A protein and the small-molecule ligand that binds it are described below.
Small molecule (SMILES): C[C@H](O)[C@H](O)[C@@H](O)[C@@H](O)C=O

Binding-site contacts:
Ligand atom O1 contacts residue ASP289 of chain 1.D at 3.2 Å (salt-bridge).
Ligand atom C1 contacts residue LYS221 of chain 1.D at 3.8 Å.
Ligand atom C1 contacts residue TRP179 of chain 1.D at 3.6 Å (hydrophobic).
Ligand atom C5 contacts residue TRP57 of chain 1.D at 3.9 Å (hydrophobic).
Ligand atom O1 contacts residue TRP179 of chain 1.D at 3.7 Å.
Ligand atom C2 contacts residue HIS257 of chain 1.D at 3.3 Å.
Ligand atom O1 contacts residue PHE66 of chain 1.C at 3.4 Å.
Ligand atom O3 contacts residue ASP327 of chain 1.D at 3.0 Å (salt-bridge).
Ligand atom C3 contacts residue MN1 of chain 1.N at 3.3 Å.
Ligand atom C6 contacts residue HIS101 of chain 1.D at 3.5 Å.
Ligand atom O2 contacts residue ASP327 of chain 1.D at 2.6 Å (salt-bridge).
Ligand atom O2 contacts residue MN1 of chain 1.N at 2.1 Å.
Ligand atom O1 contacts residue HIS257 of chain 1.D at 3.2 Å (h-bond).
Ligand atom C3 contacts residue ASP327 of chain 1.D at 3.6 Å.
Ligand atom C1 contacts residue PHE66 of chain 1.C at 3.6 Å (hydrophobic).
Ligand atom O4 contacts residue MN1 of chain 1.O at 3.8 Å.
Ligand atom O3 contacts residue MN1 of chain 1.N at 2.5 Å.
Ligand atom C2 contacts residue ASP327 of chain 1.D at 3.6 Å.
Ligand atom C1 contacts residue MN1 of chain 1.O at 2.7 Å.
Ligand atom C6 contacts residue TRP57 of chain 1.D at 3.2 Å (hydrophobic).
Ligand atom C1 contacts residue HIS257 of chain 1.D at 3.9 Å.
Ligand atom O3 contacts residue GLU219 of chain 1.D at 2.7 Å (salt-bridge).
Ligand atom C5 contacts residue HIS101 of chain 1.D at 3.7 Å.
Ligand atom O5 contacts residue HIS101 of chain 1.D at 2.8 Å (h-bond).
Ligand atom O2 contacts residue GLU219 of chain 1.D at 3.1 Å (salt-bridge).
Ligand atom O2 contacts residue MN1 of chain 1.O at 2.3 Å.
Ligand atom C2 contacts residue MN1 of chain 1.O at 3.0 Å.
Ligand atom C4 contacts residue ASP327 of chain 1.D at 3.5 Å.
Ligand atom O1 contacts residue LYS221 of chain 1.D at 2.7 Å (salt-bridge).
Ligand atom O4 contacts residue MN1 of chain 1.N at 3.8 Å.
Ligand atom C2 contacts residue MN1 of chain 1.N at 3.0 Å.
Ligand atom C3 contacts residue GLU219 of chain 1.D at 3.5 Å.
Ligand atom O1 contacts residue MN1 of chain 1.O at 2.1 Å.
Ligand atom O4 contacts residue ASP327 of chain 1.D at 2.7 Å (salt-bridge).
Ligand atom O2 contacts residue ASP254 of chain 1.D at 3.0 Å (salt-bridge).
Ligand atom O3 contacts residue HIS281 of chain 1.D at 3.2 Å.
Ligand atom C3 contacts residue TRP179 of chain 1.D at 3.7 Å (hydrophobic).
Ligand atom O2 contacts residue HIS257 of chain 1.D at 3.1 Å.
Ligand atom C2 contacts residue TRP179 of chain 1.D at 3.8 Å (hydrophobic).
Ligand atom C2 contacts residue GLU219 of chain 1.D at 3.5 Å.

Sequence of chain 1.D:
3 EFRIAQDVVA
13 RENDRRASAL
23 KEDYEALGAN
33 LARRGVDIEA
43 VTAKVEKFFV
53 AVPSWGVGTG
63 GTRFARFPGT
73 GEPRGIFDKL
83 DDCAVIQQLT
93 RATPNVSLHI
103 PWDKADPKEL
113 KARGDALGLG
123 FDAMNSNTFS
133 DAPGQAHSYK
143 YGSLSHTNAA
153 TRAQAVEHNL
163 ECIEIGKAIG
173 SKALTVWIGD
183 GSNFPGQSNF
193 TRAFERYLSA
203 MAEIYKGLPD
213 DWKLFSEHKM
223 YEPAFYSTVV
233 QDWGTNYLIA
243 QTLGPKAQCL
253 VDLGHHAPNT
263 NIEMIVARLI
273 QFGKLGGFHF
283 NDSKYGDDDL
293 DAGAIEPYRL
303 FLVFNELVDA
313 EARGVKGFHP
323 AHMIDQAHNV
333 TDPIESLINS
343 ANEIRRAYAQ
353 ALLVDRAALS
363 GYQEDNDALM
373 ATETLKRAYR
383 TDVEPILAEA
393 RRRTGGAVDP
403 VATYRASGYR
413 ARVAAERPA

Sequence of chain 1.C:
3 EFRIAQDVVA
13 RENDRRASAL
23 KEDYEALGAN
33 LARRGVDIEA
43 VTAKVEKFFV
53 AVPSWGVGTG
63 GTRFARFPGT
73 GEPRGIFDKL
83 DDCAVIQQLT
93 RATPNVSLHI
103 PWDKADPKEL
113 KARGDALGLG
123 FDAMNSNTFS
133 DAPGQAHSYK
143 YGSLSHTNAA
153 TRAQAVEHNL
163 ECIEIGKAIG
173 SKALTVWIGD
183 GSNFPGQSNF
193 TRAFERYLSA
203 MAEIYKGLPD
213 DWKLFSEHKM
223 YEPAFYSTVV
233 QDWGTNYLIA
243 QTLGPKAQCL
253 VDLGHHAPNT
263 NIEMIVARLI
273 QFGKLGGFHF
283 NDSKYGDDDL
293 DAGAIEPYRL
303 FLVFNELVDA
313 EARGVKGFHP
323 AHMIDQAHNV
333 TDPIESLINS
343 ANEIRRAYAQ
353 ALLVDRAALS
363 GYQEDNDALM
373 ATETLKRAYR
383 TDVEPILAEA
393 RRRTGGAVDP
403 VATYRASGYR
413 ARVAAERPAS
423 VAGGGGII